Sequence of chain 1.A:
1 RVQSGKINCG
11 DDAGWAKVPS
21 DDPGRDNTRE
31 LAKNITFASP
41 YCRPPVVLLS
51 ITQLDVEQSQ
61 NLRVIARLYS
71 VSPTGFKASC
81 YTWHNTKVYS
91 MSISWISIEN

Binding-site contacts:
Ligand atom C1 contacts residue ASN34 of chain 1.A at 1.4 Å.
Ligand atom N2 contacts residue ASN34 of chain 1.A at 2.8 Å (h-bond).
Ligand atom C5 contacts residue ASN34 of chain 1.A at 3.6 Å.
Ligand atom O3 contacts residue ASN34 of chain 1.A at 4.4 Å.
Ligand atom C2 contacts residue ASN34 of chain 1.A at 2.1 Å.
Ligand atom C8 contacts residue ASN34 of chain 1.A at 3.1 Å.
Ligand atom C3 contacts residue ASN34 of chain 1.A at 3.5 Å.
Ligand atom O5 contacts residue LYS77 of chain 1.A at 4.2 Å.
Ligand atom O6 contacts residue LYS77 of chain 1.A at 3.7 Å.
Ligand atom C7 contacts residue ASN34 of chain 1.A at 3.2 Å.
Ligand atom O7 contacts residue ASN34 of chain 1.A at 3.7 Å.
Ligand atom O5 contacts residue ASN34 of chain 1.A at 2.4 Å (h-bond).
Ligand atom C4 contacts residue ASN34 of chain 1.A at 3.8 Å.

The small molecule below binds the protein below.
Small molecule (SMILES): CC(=O)N[C@@H]1[C@@H](O)[C@H](O)[C@@H](CO)O[C@H]1O